Sequence of chain 18.A:
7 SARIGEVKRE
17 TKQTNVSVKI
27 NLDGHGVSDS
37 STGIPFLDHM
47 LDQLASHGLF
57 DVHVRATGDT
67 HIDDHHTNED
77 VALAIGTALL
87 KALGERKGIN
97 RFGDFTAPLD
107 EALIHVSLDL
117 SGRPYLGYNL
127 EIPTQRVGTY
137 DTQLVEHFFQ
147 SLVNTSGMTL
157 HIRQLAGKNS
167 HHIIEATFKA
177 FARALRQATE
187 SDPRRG

Sequence of chain 7.A:
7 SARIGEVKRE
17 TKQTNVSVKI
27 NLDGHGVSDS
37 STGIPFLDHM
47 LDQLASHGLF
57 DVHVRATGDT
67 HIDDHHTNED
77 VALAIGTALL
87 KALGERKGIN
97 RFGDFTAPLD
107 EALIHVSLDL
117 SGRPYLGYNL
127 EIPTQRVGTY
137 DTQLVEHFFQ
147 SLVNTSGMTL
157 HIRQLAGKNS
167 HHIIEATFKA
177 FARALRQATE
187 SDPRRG

Sequence of chain 22.A:
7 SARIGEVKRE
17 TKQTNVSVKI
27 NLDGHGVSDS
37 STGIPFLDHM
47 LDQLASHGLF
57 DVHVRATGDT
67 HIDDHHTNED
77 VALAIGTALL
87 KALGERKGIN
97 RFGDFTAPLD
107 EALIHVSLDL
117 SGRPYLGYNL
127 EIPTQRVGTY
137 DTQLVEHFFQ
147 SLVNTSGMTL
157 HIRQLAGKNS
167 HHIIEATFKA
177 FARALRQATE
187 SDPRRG

This protein binds this small molecule.
Small molecule (SMILES): O=P(O)(O)OC[C@@H](O)[C@@H](O)c1cnc[nH]1

Binding-site contacts:
Ligand atom C1 contacts residue IG21 of chain 7.D at 0.1 Å.
Ligand atom O2 contacts residue GLN19 of chain 7.A at 3.0 Å (h-bond).
Ligand atom N1 contacts residue MN1 of chain 7.B at 3.0 Å.
Ligand atom C6 contacts residue MN1 of chain 7.B at 3.1 Å.
Ligand atom N1 contacts residue IG21 of chain 7.D at 0.6 Å.
Ligand atom O3 contacts residue IG21 of chain 7.D at 0.2 Å (h-bond).
Ligand atom OP4 contacts residue GLN49 of chain 18.A at 2.9 Å (h-bond).
Ligand atom C3 contacts residue MN1 of chain 7.C at 3.1 Å.
Ligand atom O3 contacts residue GLU171 of chain 18.A at 2.6 Å (salt-bridge).
Ligand atom N2 contacts residue MN1 of chain 7.C at 2.4 Å.
Ligand atom OP6 contacts residue LYS175 of chain 18.A at 2.9 Å (salt-bridge).
Ligand atom N2 contacts residue HIS72 of chain 7.A at 3.2 Å (h-bond).
Ligand atom C3 contacts residue GLU171 of chain 18.A at 3.3 Å.
Ligand atom C4 contacts residue GLU171 of chain 18.A at 3.5 Å.
Ligand atom C4 contacts residue MN1 of chain 7.C at 3.1 Å.
Ligand atom O3 contacts residue HIS45 of chain 18.A at 3.0 Å.
Ligand atom OP4 contacts residue HIS53 of chain 18.A at 3.1 Å (h-bond).
Ligand atom N2 contacts residue GLU171 of chain 18.A at 3.2 Å (salt-bridge).
Ligand atom C6 contacts residue IG21 of chain 7.D at 0.8 Å.
Ligand atom OP1 contacts residue IG21 of chain 7.D at 0.2 Å (h-bond).
Ligand atom OP5 contacts residue IG21 of chain 7.D at 0.1 Å (h-bond).
Ligand atom C4 contacts residue IG21 of chain 7.D at 0.5 Å.
Ligand atom N2 contacts residue IG21 of chain 7.D at 0.4 Å (h-bond).
Ligand atom O2 contacts residue IG21 of chain 7.D at 1.9 Å.
Ligand atom O3 contacts residue MN1 of chain 7.C at 2.4 Å.
Ligand atom C2 contacts residue IG21 of chain 7.D at 0.5 Å.
Ligand atom C6 contacts residue MN1 of chain 7.C at 3.5 Å.
Ligand atom C5 contacts residue IG21 of chain 7.D at 1.0 Å.
Ligand atom C5 contacts residue EDO1 of chain 7.F at 3.5 Å.
Ligand atom P contacts residue IG21 of chain 7.D at 0.1 Å.
Ligand atom C3 contacts residue EDO1 of chain 7.F at 3.4 Å.
Ligand atom O3 contacts residue HIS72 of chain 7.A at 3.4 Å (h-bond).
Ligand atom OP4 contacts residue IG21 of chain 7.D at 0.3 Å (h-bond).
Ligand atom OP5 contacts residue ARG97 of chain 22.A at 2.8 Å (salt-bridge).
Ligand atom OP6 contacts residue IG21 of chain 7.D at 0.1 Å (h-bond).
Ligand atom C2 contacts residue EDO1 of chain 7.F at 3.3 Å.
Ligand atom OP6 contacts residue ARG97 of chain 22.A at 2.9 Å (salt-bridge).
Ligand atom C1 contacts residue GLU171 of chain 18.A at 3.2 Å.
Ligand atom OP6 contacts residue HIS53 of chain 18.A at 3.3 Å (h-bond).
Ligand atom C3 contacts residue IG21 of chain 7.D at 0.3 Å.